Sequence of chain 1.B:
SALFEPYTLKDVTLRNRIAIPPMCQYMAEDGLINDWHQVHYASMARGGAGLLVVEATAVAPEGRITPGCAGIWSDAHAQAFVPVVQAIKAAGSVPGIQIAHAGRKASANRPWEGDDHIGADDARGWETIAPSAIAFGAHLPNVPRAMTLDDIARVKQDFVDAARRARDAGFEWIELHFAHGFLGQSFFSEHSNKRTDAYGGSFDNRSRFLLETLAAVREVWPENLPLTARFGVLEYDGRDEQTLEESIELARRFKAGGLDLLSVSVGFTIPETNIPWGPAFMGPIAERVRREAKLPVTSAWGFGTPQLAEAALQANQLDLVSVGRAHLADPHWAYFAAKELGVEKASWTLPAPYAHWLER

Sequence of chain 1.A:
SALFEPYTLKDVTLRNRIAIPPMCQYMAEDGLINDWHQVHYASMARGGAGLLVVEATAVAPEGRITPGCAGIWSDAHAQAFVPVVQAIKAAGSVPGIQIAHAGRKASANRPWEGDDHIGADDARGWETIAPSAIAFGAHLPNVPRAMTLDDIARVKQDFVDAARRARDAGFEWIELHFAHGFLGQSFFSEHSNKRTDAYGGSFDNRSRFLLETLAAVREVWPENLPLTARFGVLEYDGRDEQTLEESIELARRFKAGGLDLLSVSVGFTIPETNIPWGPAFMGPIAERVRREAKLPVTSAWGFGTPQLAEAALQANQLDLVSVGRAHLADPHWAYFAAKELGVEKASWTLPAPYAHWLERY

Binding-site contacts:
Ligand atom O3 contacts residue TRP302 of chain 1.A at 3.6 Å.
Ligand atom C4 contacts residue HIS181 of chain 1.A at 3.3 Å.
Ligand atom N1 contacts residue HIS181 of chain 1.A at 3.6 Å (h-bond).
Ligand atom C5 contacts residue FMN1 of chain 1.D at 3.3 Å.
Ligand atom N1 contacts residue HIS178 of chain 1.A at 3.7 Å.
Ligand atom C2 contacts residue FMN1 of chain 1.D at 3.5 Å.
Ligand atom O4 contacts residue HIS178 of chain 1.A at 2.7 Å (h-bond).
Ligand atom O4 contacts residue PHE183 of chain 1.A at 3.3 Å.
Ligand atom O2 contacts residue TYR27 of chain 1.A at 3.3 Å (h-bond).
Ligand atom O1 contacts residue HIS181 of chain 1.A at 3.6 Å.
Ligand atom N1 contacts residue PHE183 of chain 1.A at 3.5 Å.
Ligand atom C3 contacts residue HIS181 of chain 1.A at 3.9 Å.
Ligand atom C5 contacts residue TRP358 of chain 1.B at 4.0 Å (hydrophobic).
Ligand atom C7 contacts residue PHE269 of chain 1.A at 3.4 Å (hydrophobic).
Ligand atom C2 contacts residue TYR27 of chain 1.A at 3.9 Å (hydrophobic).
Ligand atom C1 contacts residue TYR27 of chain 1.A at 3.7 Å (hydrophobic).
Ligand atom C7 contacts residue LYS106 of chain 1.A at 4.1 Å.
Ligand atom C1 contacts residue TRP358 of chain 1.B at 4.3 Å (hydrophobic).
Ligand atom C4 contacts residue FMN1 of chain 1.D at 4.0 Å.
Ligand atom O2 contacts residue CYS25 of chain 1.A at 3.8 Å.
Ligand atom O2 contacts residue FMN1 of chain 1.D at 3.3 Å (h-bond).
Ligand atom C6 contacts residue HIS181 of chain 1.A at 3.7 Å.
Ligand atom O3 contacts residue FMN1 of chain 1.D at 3.2 Å.
Ligand atom O4 contacts residue FMN1 of chain 1.D at 3.0 Å.
Ligand atom C3 contacts residue FMN1 of chain 1.D at 3.5 Å.
Ligand atom O4 contacts residue HIS181 of chain 1.A at 2.4 Å (h-bond).
Ligand atom C3 contacts residue PHE183 of chain 1.A at 4.1 Å (hydrophobic).
Ligand atom O3 contacts residue HIS181 of chain 1.A at 3.1 Å (h-bond).
Ligand atom O2 contacts residue ILE66 of chain 1.A at 3.8 Å.
Ligand atom C6 contacts residue TRP302 of chain 1.A at 4.2 Å (hydrophobic).
Ligand atom C6 contacts residue PHE269 of chain 1.A at 3.7 Å (hydrophobic).
Ligand atom C7 contacts residue HIS181 of chain 1.A at 4.2 Å.
Ligand atom N1 contacts residue FMN1 of chain 1.D at 3.3 Å.
Ligand atom O1 contacts residue PHE183 of chain 1.A at 4.2 Å.
Ligand atom C1 contacts residue FMN1 of chain 1.D at 4.1 Å.

This protein binds this small molecule.
Small molecule (SMILES): CCOC(=O)/C(=N\O)C(=O)CC